Sequence of chain 2.A:
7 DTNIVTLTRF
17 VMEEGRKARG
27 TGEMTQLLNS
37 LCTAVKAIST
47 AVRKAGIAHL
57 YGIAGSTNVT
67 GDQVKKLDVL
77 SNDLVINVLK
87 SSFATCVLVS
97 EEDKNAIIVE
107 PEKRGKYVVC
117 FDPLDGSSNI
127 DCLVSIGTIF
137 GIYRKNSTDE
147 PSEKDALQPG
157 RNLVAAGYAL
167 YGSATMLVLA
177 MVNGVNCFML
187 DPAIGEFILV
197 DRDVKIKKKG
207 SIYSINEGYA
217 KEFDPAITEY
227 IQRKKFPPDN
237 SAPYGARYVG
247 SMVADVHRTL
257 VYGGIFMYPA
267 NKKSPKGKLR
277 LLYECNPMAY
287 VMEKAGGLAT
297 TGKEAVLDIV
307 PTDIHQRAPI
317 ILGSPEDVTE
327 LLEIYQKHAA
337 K

The protein below binds the small molecule below.
Small molecule (SMILES): O=P(O)(O)OC[C@H]1O[C@](O)(CO)[C@@H](O)[C@@H]1O

Binding-site contacts:
Ligand atom O1 contacts residue MG1 of chain 1.D at 2.3 Å.
Ligand atom C6 contacts residue TYR244 of chain 1.A at 3.6 Å (hydrophobic).
Ligand atom O2P contacts residue TYR215 of chain 1.A at 2.5 Å (h-bond).
Ligand atom O2P contacts residue TYR264 of chain 1.A at 2.6 Å (h-bond).
Ligand atom O1P contacts residue TYR244 of chain 1.A at 2.8 Å (h-bond).
Ligand atom O1 contacts residue GLY122 of chain 1.A at 3.8 Å.
Ligand atom C1 contacts residue MG1 of chain 1.D at 3.6 Å.
Ligand atom C3 contacts residue ASP121 of chain 1.A at 3.5 Å.
Ligand atom O1P contacts residue TYR264 of chain 1.A at 3.9 Å.
Ligand atom C4 contacts residue MET248 of chain 1.A at 3.5 Å (hydrophobic).
Ligand atom O3 contacts residue GLY122 of chain 1.A at 3.6 Å (h-bond).
Ligand atom P contacts residue ARG243 of chain 2.A at 3.8 Å.
Ligand atom C3 contacts residue MET248 of chain 1.A at 3.5 Å (hydrophobic).
Ligand atom O3 contacts residue ASP121 of chain 1.A at 2.6 Å (salt-bridge).
Ligand atom O2 contacts residue GLY122 of chain 1.A at 3.8 Å.
Ligand atom O1 contacts residue ASP121 of chain 1.A at 2.7 Å (salt-bridge).
Ligand atom C1 contacts residue GLU280 of chain 1.A at 3.6 Å.
Ligand atom O3 contacts residue GLY246 of chain 1.A at 3.8 Å.
Ligand atom O1 contacts residue GLU280 of chain 1.A at 3.0 Å (salt-bridge).
Ligand atom P contacts residue ASN212 of chain 1.A at 3.7 Å.
Ligand atom O3 contacts residue SER247 of chain 1.A at 3.6 Å.
Ligand atom C1 contacts residue ASP121 of chain 1.A at 3.8 Å.
Ligand atom O4 contacts residue MET248 of chain 1.A at 3.1 Å (h-bond).
Ligand atom O3P contacts residue ARG243 of chain 2.A at 2.6 Å (salt-bridge).
Ligand atom P contacts residue TYR264 of chain 1.A at 3.7 Å.
Ligand atom C4 contacts residue GLY246 of chain 1.A at 3.1 Å.
Ligand atom O6 contacts residue TYR264 of chain 1.A at 3.4 Å.
Ligand atom O2 contacts residue PO41 of chain 1.F at 3.3 Å (h-bond).
Ligand atom C6 contacts residue GLY246 of chain 1.A at 3.5 Å.
Ligand atom O5 contacts residue LYS274 of chain 1.A at 2.9 Å (salt-bridge).
Ligand atom C1 contacts residue PO41 of chain 1.F at 3.4 Å.
Ligand atom O4 contacts residue GLY246 of chain 1.A at 3.9 Å.
Ligand atom O3 contacts residue MET248 of chain 1.A at 2.8 Å (h-bond).
Ligand atom O1 contacts residue PO41 of chain 1.F at 2.6 Å (h-bond).
Ligand atom O2 contacts residue GLY246 of chain 1.A at 3.7 Å.
Ligand atom P contacts residue TYR215 of chain 1.A at 3.8 Å.
Ligand atom C5 contacts residue GLY246 of chain 1.A at 3.9 Å.
Ligand atom O6 contacts residue LYS274 of chain 1.A at 3.1 Å (salt-bridge).
Ligand atom O1P contacts residue ARG243 of chain 2.A at 3.6 Å.
Ligand atom O1P contacts residue ASN212 of chain 1.A at 2.9 Å (h-bond).

Sequence of chain 1.A:
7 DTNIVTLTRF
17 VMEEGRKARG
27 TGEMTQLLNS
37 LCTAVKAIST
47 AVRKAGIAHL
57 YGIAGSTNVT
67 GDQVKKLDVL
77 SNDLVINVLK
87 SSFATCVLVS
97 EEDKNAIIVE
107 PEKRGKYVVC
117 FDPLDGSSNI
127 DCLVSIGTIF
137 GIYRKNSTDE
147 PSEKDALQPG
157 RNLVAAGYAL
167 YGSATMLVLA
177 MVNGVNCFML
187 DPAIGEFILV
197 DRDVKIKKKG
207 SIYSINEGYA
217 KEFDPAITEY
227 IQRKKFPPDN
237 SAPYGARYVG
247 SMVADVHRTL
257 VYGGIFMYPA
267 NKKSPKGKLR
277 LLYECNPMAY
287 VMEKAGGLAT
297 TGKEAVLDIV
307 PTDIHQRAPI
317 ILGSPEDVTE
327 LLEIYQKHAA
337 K